Sequence of chain 1.E:
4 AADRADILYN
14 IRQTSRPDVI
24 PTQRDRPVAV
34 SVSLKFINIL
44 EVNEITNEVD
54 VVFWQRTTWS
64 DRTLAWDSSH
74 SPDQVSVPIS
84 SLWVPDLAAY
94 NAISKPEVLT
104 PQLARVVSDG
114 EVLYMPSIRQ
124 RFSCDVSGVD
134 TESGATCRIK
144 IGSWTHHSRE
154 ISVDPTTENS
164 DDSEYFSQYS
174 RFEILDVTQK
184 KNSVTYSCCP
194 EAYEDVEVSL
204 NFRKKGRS

This small molecule binds to this protein.
Small molecule (SMILES): CN/C(=N\[N+](=O)[O-])NCc1cnc(Cl)s1

Binding-site contacts:
Ligand atom C contacts residue TYR189 of chain 1.E at 3.6 Å (hydrophobic).
Ligand atom C1 contacts residue TRP147 of chain 1.E at 3.8 Å (hydrophobic).
Ligand atom CL contacts residue TYR117 of chain 1.A at 4.0 Å.
Ligand atom O1 contacts residue TYR189 of chain 1.E at 4.0 Å.
Ligand atom N2 contacts residue ARG59 of chain 1.A at 4.0 Å.
Ligand atom N5 contacts residue CYS191 of chain 1.E at 3.9 Å.
Ligand atom N5 contacts residue ARG59 of chain 1.A at 3.6 Å.
Ligand atom C3 contacts residue TRP57 of chain 1.A at 3.5 Å (hydrophobic).
Ligand atom O1 contacts residue CYS191 of chain 1.E at 2.8 Å (h-bond).
Ligand atom N5 contacts residue MET118 of chain 1.A at 3.5 Å.
Ligand atom N1 contacts residue MET118 of chain 1.A at 4.1 Å.
Ligand atom O1 contacts residue ARG59 of chain 1.A at 2.8 Å (salt-bridge).
Ligand atom N contacts residue TYR189 of chain 1.E at 4.0 Å.
Ligand atom CL contacts residue THR148 of chain 1.E at 4.2 Å.
Ligand atom N4 contacts residue THR148 of chain 1.E at 3.8 Å.
Ligand atom C3 contacts residue TYR189 of chain 1.E at 3.2 Å (hydrophobic).
Ligand atom CL contacts residue LEU116 of chain 1.A at 2.9 Å.
Ligand atom O1 contacts residue MET118 of chain 1.A at 3.7 Å.
Ligand atom S contacts residue TYR196 of chain 1.E at 4.2 Å.
Ligand atom C contacts residue MET118 of chain 1.A at 4.1 Å (hydrophobic).
Ligand atom C2 contacts residue TYR196 of chain 1.E at 4.1 Å (hydrophobic).
Ligand atom C2 contacts residue TRP147 of chain 1.E at 3.5 Å (hydrophobic).
Ligand atom N1 contacts residue TYR189 of chain 1.E at 3.3 Å.
Ligand atom CL contacts residue LEU106 of chain 1.A at 4.1 Å.
Ligand atom C4 contacts residue THR148 of chain 1.E at 4.0 Å.
Ligand atom N4 contacts residue TRP147 of chain 1.E at 3.7 Å.
Ligand atom N contacts residue TRP147 of chain 1.E at 4.0 Å.
Ligand atom CL contacts residue ARG108 of chain 1.A at 3.7 Å.
Ligand atom N5 contacts residue TYR189 of chain 1.E at 3.8 Å.
Ligand atom N4 contacts residue MET118 of chain 1.A at 4.0 Å.
Ligand atom N2 contacts residue TYR189 of chain 1.E at 3.7 Å.
Ligand atom C3 contacts residue TRP147 of chain 1.E at 4.0 Å (hydrophobic).
Ligand atom O2 contacts residue MET118 of chain 1.A at 3.6 Å.
Ligand atom CL contacts residue MET118 of chain 1.A at 4.0 Å.
Ligand atom C5 contacts residue TRP147 of chain 1.E at 3.0 Å (hydrophobic).
Ligand atom O2 contacts residue TYR189 of chain 1.E at 3.7 Å.
Ligand atom S contacts residue LEU116 of chain 1.A at 3.6 Å.
Ligand atom N1 contacts residue TRP57 of chain 1.A at 3.7 Å.
Ligand atom N2 contacts residue MET118 of chain 1.A at 3.6 Å.
Ligand atom C1 contacts residue TYR196 of chain 1.E at 3.4 Å (hydrophobic).

Sequence of chain 1.A:
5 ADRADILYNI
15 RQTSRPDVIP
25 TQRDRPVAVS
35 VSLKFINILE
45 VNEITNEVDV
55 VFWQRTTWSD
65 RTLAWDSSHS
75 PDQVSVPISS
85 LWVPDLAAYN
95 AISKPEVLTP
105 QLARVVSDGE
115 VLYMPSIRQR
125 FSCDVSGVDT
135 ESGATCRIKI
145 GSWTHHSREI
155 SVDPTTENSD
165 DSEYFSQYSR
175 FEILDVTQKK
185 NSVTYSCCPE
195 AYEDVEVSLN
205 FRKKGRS